The small molecule below binds the protein below.
Small molecule (SMILES): CO[C@H]1C[C@@H]2CC[C@@H](C)[C@@](O)(O2)C(=O)C(=O)N2CCCC[C@H]2C(=O)O[C@H]([C@H](C)C[C@@H]2CC[C@@H](O)[C@H](OC)C2)CC(=O)[C@H](C)/C=C(\C)[C@@H](O)[C@@H](OC)C(=O)[C@H](C)C[C@H](C)/C=C/C=CC=C1C

Binding-site contacts:
Ligand atom C51 contacts residue LYS65 of chain 1.A at 3.6 Å.
Ligand atom C11 contacts residue TYR93 of chain 1.A at 3.8 Å (hydrophobic).
Ligand atom C28 contacts residue LYS65 of chain 1.A at 3.6 Å.
Ligand atom C10 contacts residue ASP41 of chain 1.A at 3.4 Å.
Ligand atom O10 contacts residue LYS65 of chain 1.A at 2.8 Å (salt-bridge).
Ligand atom O4 contacts residue PHE111 of chain 1.A at 3.7 Å.
Ligand atom N7 contacts residue TYR93 of chain 1.A at 3.7 Å.
Ligand atom O8 contacts residue LYS65 of chain 1.A at 3.2 Å (salt-bridge).
Ligand atom C35 contacts residue TYR93 of chain 1.A at 3.5 Å (hydrophobic).
Ligand atom C52 contacts residue GLY64 of chain 1.A at 3.7 Å.
Ligand atom C44 contacts residue LEU57 of chain 1.A at 3.7 Å (hydrophobic).
Ligand atom C30 contacts residue LYS65 of chain 1.A at 3.4 Å.
Ligand atom C5 contacts residue LEU57 of chain 1.A at 3.4 Å (hydrophobic).
Ligand atom C43 contacts residue TYR93 of chain 1.A at 3.8 Å (hydrophobic).
Ligand atom O13 contacts residue GLY64 of chain 1.A at 2.8 Å (h-bond).
Ligand atom C8 contacts residue TYR93 of chain 1.A at 3.3 Å (hydrophobic).
Ligand atom C41 contacts residue VAL66 of chain 1.A at 3.5 Å (hydrophobic).
Ligand atom O4 contacts residue TYR30 of chain 1.A at 3.6 Å.
Ligand atom O2 contacts residue VAL66 of chain 1.A at 3.2 Å.
Ligand atom O2 contacts residue TYR93 of chain 1.A at 3.8 Å.
Ligand atom C2 contacts residue TYR93 of chain 1.A at 3.5 Å (hydrophobic).
Ligand atom O2 contacts residue ILE67 of chain 1.A at 3.0 Å (h-bond).
Ligand atom O12 contacts residue GLY64 of chain 1.A at 3.8 Å.
Ligand atom C4 contacts residue LEU57 of chain 1.A at 3.6 Å (hydrophobic).
Ligand atom C14 contacts residue ASP41 of chain 1.A at 3.8 Å.
Ligand atom C41 contacts residue ILE67 of chain 1.A at 3.8 Å (hydrophobic).
Ligand atom C9 contacts residue ASP41 of chain 1.A at 3.8 Å.
Ligand atom O1 contacts residue TYR93 of chain 1.A at 3.4 Å (h-bond).
Ligand atom C3 contacts residue TRP70 of chain 1.A at 3.4 Å (hydrophobic).
Ligand atom C40 contacts residue GLY64 of chain 1.A at 3.5 Å.
Ligand atom C39 contacts residue GLY64 of chain 1.A at 3.4 Å.
Ligand atom O6 contacts residue ASP41 of chain 1.A at 2.6 Å (salt-bridge).
Ligand atom O4 contacts residue PHE40 of chain 1.A at 3.6 Å.
Ligand atom C49 contacts residue TYR93 of chain 1.A at 3.2 Å (hydrophobic).
Ligand atom C1 contacts residue TYR93 of chain 1.A at 3.3 Å (hydrophobic).
Ligand atom O4 contacts residue ASP41 of chain 1.A at 3.3 Å (salt-bridge).
Ligand atom O3 contacts residue TYR93 of chain 1.A at 2.5 Å (h-bond).
Ligand atom C4 contacts residue TRP70 of chain 1.A at 3.6 Å (hydrophobic).
Ligand atom O5 contacts residue ASP41 of chain 1.A at 3.3 Å (salt-bridge).
Ligand atom C37 contacts residue LYS65 of chain 1.A at 3.5 Å.

Sequence of chain 1.A:
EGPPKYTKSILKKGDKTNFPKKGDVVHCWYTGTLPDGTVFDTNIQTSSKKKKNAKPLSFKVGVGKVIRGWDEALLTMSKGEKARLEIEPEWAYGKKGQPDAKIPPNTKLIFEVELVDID